Binding-site contacts:
Ligand atom C47 contacts residue GLY85 of chain 1.A at 3.0 Å.
Ligand atom O11 contacts residue GLY213 of chain 1.A at 3.3 Å.
Ligand atom C13 contacts residue LYS189 of chain 1.A at 3.5 Å.
Ligand atom C15 contacts residue LYS189 of chain 1.A at 3.6 Å.
Ligand atom C5 contacts residue TRP212 of chain 1.A at 3.5 Å (hydrophobic).
Ligand atom C7 contacts residue GLY215 of chain 1.A at 3.7 Å.
Ligand atom C9 contacts residue ASP186 of chain 1.A at 3.3 Å.
Ligand atom O11 contacts residue CYS216 of chain 1.A at 3.5 Å (h-bond).
Ligand atom C24 contacts residue TRP212 of chain 1.A at 3.2 Å (hydrophobic).
Ligand atom O16 contacts residue HIS41 of chain 1.A at 2.8 Å (h-bond).
Ligand atom N8 contacts residue GLY213 of chain 1.A at 3.5 Å.
Ligand atom C6 contacts residue GLY213 of chain 1.A at 3.5 Å.
Ligand atom C3 contacts residue TRP212 of chain 1.A at 3.7 Å (hydrophobic).
Ligand atom O30 contacts residue THR87 of chain 1.A at 3.7 Å.
Ligand atom N12 contacts residue LYS189 of chain 1.A at 3.3 Å.
Ligand atom C25 contacts residue TRP212 of chain 1.A at 3.4 Å (hydrophobic).
Ligand atom O30 contacts residue TRP212 of chain 1.A at 3.4 Å.
Ligand atom C35 contacts residue HIS41 of chain 1.A at 3.1 Å.
Ligand atom O11 contacts residue GLN214 of chain 1.A at 3.5 Å (h-bond).
Ligand atom C42 contacts residue LEU25 of chain 1.A at 3.6 Å (hydrophobic).
Ligand atom N8 contacts residue GLY215 of chain 1.A at 3.2 Å (h-bond).
Ligand atom C3 contacts residue SER211 of chain 1.A at 3.4 Å.
Ligand atom C9 contacts residue SER187 of chain 1.A at 3.4 Å.
Ligand atom C23 contacts residue TRP212 of chain 1.A at 3.6 Å (hydrophobic).
Ligand atom C4 contacts residue LYS189 of chain 1.A at 3.5 Å.
Ligand atom O11 contacts residue GLY215 of chain 1.A at 2.8 Å (h-bond).
Ligand atom C3 contacts residue SER192 of chain 1.A at 3.6 Å.
Ligand atom O16 contacts residue SER192 of chain 1.A at 3.4 Å (h-bond).
Ligand atom C7 contacts residue GLY213 of chain 1.A at 3.4 Å.
Ligand atom O45 contacts residue GLY85 of chain 1.A at 3.2 Å (h-bond).
Ligand atom N12 contacts residue SER192 of chain 1.A at 3.4 Å (h-bond).
Ligand atom C41 contacts residue HIS41 of chain 1.A at 3.6 Å.
Ligand atom C10 contacts residue TRP212 of chain 1.A at 3.5 Å (hydrophobic).
Ligand atom C31 contacts residue HIS41 of chain 1.A at 3.5 Å.
Ligand atom C34 contacts residue HIS41 of chain 1.A at 3.5 Å.
Ligand atom C26 contacts residue GLY213 of chain 1.A at 3.4 Å.
Ligand atom C6 contacts residue TRP212 of chain 1.A at 3.6 Å (hydrophobic).
Ligand atom O28 contacts residue THR87 of chain 1.A at 3.4 Å.
Ligand atom C10 contacts residue SER187 of chain 1.A at 3.6 Å.
Ligand atom O39 contacts residue LYS45 of chain 1.A at 3.4 Å.

Sequence of chain 1.A:
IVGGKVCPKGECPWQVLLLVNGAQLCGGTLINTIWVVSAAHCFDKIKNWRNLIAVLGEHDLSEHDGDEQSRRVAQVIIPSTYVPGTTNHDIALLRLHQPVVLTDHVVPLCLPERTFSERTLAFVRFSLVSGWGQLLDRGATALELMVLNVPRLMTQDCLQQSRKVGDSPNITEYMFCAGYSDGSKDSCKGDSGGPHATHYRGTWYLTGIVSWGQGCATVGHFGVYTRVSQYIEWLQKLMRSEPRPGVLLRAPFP

The protein below binds the small molecule below.
Small molecule (SMILES): COC(=O)Nc1ccc(S(=O)(=O)C(C)C)c([C@H]2CCCN2C(=O)[C@H](Nc2ccc3c(c2)C(=O)NCC3)c2ccc(OC)c(OC)c2)c1